The small molecule below binds the protein below.
Small molecule (SMILES): CC(=O)N[C@H]1[C@H](O[C@H]2[C@H](O)[C@@H](NC(C)=O)CO[C@@H]2CO)O[C@H](CO)[C@@H](O)[C@@H]1O

Binding-site contacts:
Ligand atom C1 contacts residue ASN12 of chain 7.A at 2.1 Å.
Ligand atom N2 contacts residue ASN12 of chain 7.A at 4.0 Å.
Ligand atom O7 contacts residue ASN12 of chain 7.A at 4.2 Å.
Ligand atom O5 contacts residue ASN12 of chain 7.A at 2.5 Å (h-bond).
Ligand atom C5 contacts residue ASN12 of chain 7.A at 3.9 Å.
Ligand atom C2 contacts residue ASN12 of chain 7.A at 3.5 Å.
Ligand atom C7 contacts residue ASN12 of chain 7.A at 4.3 Å.

Sequence of chain 7.A:
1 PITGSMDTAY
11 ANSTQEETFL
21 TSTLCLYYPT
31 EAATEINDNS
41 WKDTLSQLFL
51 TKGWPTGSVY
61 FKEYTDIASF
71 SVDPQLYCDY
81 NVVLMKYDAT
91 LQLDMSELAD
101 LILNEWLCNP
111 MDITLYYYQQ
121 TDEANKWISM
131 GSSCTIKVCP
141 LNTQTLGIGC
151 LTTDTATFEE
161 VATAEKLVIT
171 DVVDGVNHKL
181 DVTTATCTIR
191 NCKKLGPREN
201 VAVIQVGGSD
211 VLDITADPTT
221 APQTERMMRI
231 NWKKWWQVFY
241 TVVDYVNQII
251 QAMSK